Binding-site contacts:
Ligand atom C7 contacts residue ASN180 of chain 1.B at 2.9 Å.
Ligand atom O2P contacts residue CA1 of chain 1.H at 2.3 Å.
Ligand atom C7 contacts residue GLU209 of chain 1.B at 3.1 Å.
Ligand atom O1P contacts residue ASN180 of chain 1.B at 2.6 Å (h-bond).
Ligand atom C7 contacts residue GLU258 of chain 1.B at 4.1 Å.
Ligand atom C5 contacts residue TYR419 of chain 1.B at 3.9 Å (hydrophobic).
Ligand atom O1 contacts residue HIS179 of chain 1.B at 3.8 Å.
Ligand atom P contacts residue CA1 of chain 1.H at 2.4 Å.
Ligand atom C3 contacts residue ARG417 of chain 1.B at 3.6 Å.
Ligand atom P contacts residue GLU258 of chain 1.B at 3.7 Å.
Ligand atom C4 contacts residue GLU258 of chain 1.B at 3.7 Å.
Ligand atom O1P contacts residue HIS224 of chain 1.B at 3.2 Å.
Ligand atom O3 contacts residue GLU258 of chain 1.B at 4.2 Å.
Ligand atom O4 contacts residue TYR419 of chain 1.B at 3.9 Å.
Ligand atom O3 contacts residue GLU209 of chain 1.B at 3.3 Å (salt-bridge).
Ligand atom O3 contacts residue CA1 of chain 1.H at 4.1 Å.
Ligand atom O1 contacts residue ASN180 of chain 1.B at 4.0 Å.
Ligand atom O1P contacts residue CA1 of chain 1.H at 2.5 Å.
Ligand atom C2 contacts residue TYR419 of chain 1.B at 4.0 Å (hydrophobic).
Ligand atom P contacts residue HIS179 of chain 1.B at 4.1 Å.
Ligand atom O3 contacts residue HIS179 of chain 1.B at 4.1 Å.
Ligand atom O4 contacts residue ARG417 of chain 1.B at 3.9 Å.
Ligand atom O1P contacts residue ASP211 of chain 1.B at 2.8 Å (salt-bridge).
Ligand atom P contacts residue GLU209 of chain 1.B at 4.2 Å.
Ligand atom C3 contacts residue HIS179 of chain 1.B at 4.2 Å.
Ligand atom C7 contacts residue HIS179 of chain 1.B at 3.0 Å.
Ligand atom O1 contacts residue HIS224 of chain 1.B at 4.2 Å.
Ligand atom O2P contacts residue GLU258 of chain 1.B at 2.4 Å (salt-bridge).
Ligand atom O2P contacts residue ASP211 of chain 1.B at 3.5 Å (salt-bridge).
Ligand atom P contacts residue ASN180 of chain 1.B at 3.2 Å.
Ligand atom C3 contacts residue TYR419 of chain 1.B at 3.7 Å (hydrophobic).
Ligand atom C6 contacts residue GLU258 of chain 1.B at 4.1 Å.
Ligand atom O1P contacts residue TYR182 of chain 1.B at 3.4 Å (h-bond).
Ligand atom O3 contacts residue ARG417 of chain 1.B at 2.7 Å (salt-bridge).
Ligand atom O1 contacts residue CA1 of chain 1.H at 4.0 Å.
Ligand atom C7 contacts residue CA1 of chain 1.H at 2.6 Å.
Ligand atom C1 contacts residue HIS179 of chain 1.B at 3.9 Å.
Ligand atom C2 contacts residue CA1 of chain 1.H at 4.0 Å.
Ligand atom C2 contacts residue HIS179 of chain 1.B at 3.0 Å.
Ligand atom P contacts residue ASP211 of chain 1.B at 3.7 Å.

The protein below binds the small molecule below.
Small molecule (SMILES): O=[P]1(O)C[C@@H]2[C@H](O)[C@@H](O)[C@H](O)[C@@H](O)[C@@H]2O1

Sequence of chain 1.B:
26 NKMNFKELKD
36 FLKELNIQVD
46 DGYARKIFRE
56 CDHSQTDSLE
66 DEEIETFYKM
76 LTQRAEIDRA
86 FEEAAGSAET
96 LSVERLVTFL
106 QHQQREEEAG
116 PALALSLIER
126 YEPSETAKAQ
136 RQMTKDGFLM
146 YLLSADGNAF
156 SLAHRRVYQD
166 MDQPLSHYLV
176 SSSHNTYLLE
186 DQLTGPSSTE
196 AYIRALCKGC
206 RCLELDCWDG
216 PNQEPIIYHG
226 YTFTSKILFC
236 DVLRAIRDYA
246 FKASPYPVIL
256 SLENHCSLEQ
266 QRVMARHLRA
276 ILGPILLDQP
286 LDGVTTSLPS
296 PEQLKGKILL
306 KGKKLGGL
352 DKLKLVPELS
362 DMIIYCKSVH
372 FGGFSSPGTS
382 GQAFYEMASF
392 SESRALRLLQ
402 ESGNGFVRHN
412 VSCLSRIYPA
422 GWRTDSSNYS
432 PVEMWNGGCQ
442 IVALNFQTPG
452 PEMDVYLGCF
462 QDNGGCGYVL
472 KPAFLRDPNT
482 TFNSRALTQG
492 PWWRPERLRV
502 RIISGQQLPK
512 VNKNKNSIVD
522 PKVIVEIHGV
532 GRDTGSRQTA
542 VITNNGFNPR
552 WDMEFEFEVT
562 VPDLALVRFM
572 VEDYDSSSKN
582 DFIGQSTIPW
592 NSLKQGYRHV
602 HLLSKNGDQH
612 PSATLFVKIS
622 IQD